Binding-site contacts:
Ligand atom C8 contacts residue NAG1 of chain 1.IC at 3.6 Å.
Ligand atom O5 contacts residue LEU103 of chain 1.J at 4.0 Å.
Ligand atom C1 contacts residue ASN100 of chain 1.J at 1.5 Å.
Ligand atom C3 contacts residue PHE121 of chain 1.J at 4.4 Å (hydrophobic).
Ligand atom C5 contacts residue ASN100 of chain 1.J at 3.9 Å.
Ligand atom C8 contacts residue PRO99 of chain 1.J at 3.6 Å (hydrophobic).
Ligand atom C4 contacts residue ASN100 of chain 1.J at 4.4 Å.
Ligand atom C5 contacts residue SER102 of chain 1.J at 4.2 Å.
Ligand atom C6 contacts residue SER102 of chain 1.J at 3.8 Å.
Ligand atom C8 contacts residue ASN100 of chain 1.J at 4.0 Å.
Ligand atom O7 contacts residue NAG1 of chain 1.IC at 3.8 Å.
Ligand atom C7 contacts residue ASN100 of chain 1.J at 3.7 Å.
Ligand atom C6 contacts residue LEU103 of chain 1.J at 3.9 Å (hydrophobic).
Ligand atom O4 contacts residue PHE121 of chain 1.J at 4.5 Å.
Ligand atom C7 contacts residue NAG1 of chain 1.IC at 4.1 Å.
Ligand atom O7 contacts residue ASN100 of chain 1.J at 4.5 Å.
Ligand atom C2 contacts residue LEU103 of chain 1.J at 4.2 Å (hydrophobic).
Ligand atom C3 contacts residue ASN100 of chain 1.J at 3.9 Å.
Ligand atom O3 contacts residue PHE121 of chain 1.J at 3.5 Å.
Ligand atom C8 contacts residue LEU122 of chain 1.J at 3.3 Å (hydrophobic).
Ligand atom C1 contacts residue SER102 of chain 1.J at 4.2 Å.
Ligand atom C2 contacts residue ASN100 of chain 1.J at 2.6 Å.
Ligand atom O5 contacts residue ASN100 of chain 1.J at 2.5 Å (h-bond).
Ligand atom N2 contacts residue ASN100 of chain 1.J at 2.9 Å (h-bond).
Ligand atom C4 contacts residue PHE121 of chain 1.J at 4.3 Å (hydrophobic).
Ligand atom C4 contacts residue LEU103 of chain 1.J at 4.2 Å (hydrophobic).
Ligand atom O5 contacts residue SER102 of chain 1.J at 3.2 Å.
Ligand atom O6 contacts residue LEU103 of chain 1.J at 4.2 Å.

This small molecule binds to this protein.
Small molecule (SMILES): CC(=O)N[C@@H]1[C@@H](O)[C@H](O)[C@@H](CO)O[C@H]1O

Sequence of chain 1.J:
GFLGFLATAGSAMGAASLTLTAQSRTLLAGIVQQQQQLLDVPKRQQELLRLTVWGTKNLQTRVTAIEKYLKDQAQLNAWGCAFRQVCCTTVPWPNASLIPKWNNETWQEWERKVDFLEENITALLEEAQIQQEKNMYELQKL